This small molecule binds to this protein.
Small molecule (SMILES): CC(=O)N[C@H]1[C@H](O[C@H]2[C@H](O)[C@@H](NC(C)=O)CO[C@@H]2CO)O[C@H](CO)[C@@H](O)[C@@H]1O

Binding-site contacts:
Ligand atom C8 contacts residue PRO467 of chain 1.C at 3.4 Å (hydrophobic).
Ligand atom O7 contacts residue TRP139 of chain 1.C at 3.7 Å.
Ligand atom O5 contacts residue ASN141 of chain 1.C at 2.3 Å (h-bond).
Ligand atom O6 contacts residue PHE468 of chain 1.C at 3.8 Å.
Ligand atom C3 contacts residue PRO467 of chain 1.C at 3.8 Å (hydrophobic).
Ligand atom C8 contacts residue TYR210 of chain 1.C at 4.1 Å (hydrophobic).
Ligand atom O7 contacts residue ASN141 of chain 1.C at 3.6 Å (h-bond).
Ligand atom C8 contacts residue ASN196 of chain 1.C at 4.0 Å.
Ligand atom C8 contacts residue TRP139 of chain 1.C at 3.9 Å (hydrophobic).
Ligand atom C4 contacts residue ASN141 of chain 1.C at 4.2 Å.
Ligand atom C1 contacts residue ASN141 of chain 1.C at 1.4 Å.
Ligand atom N2 contacts residue TYR210 of chain 1.C at 4.2 Å.
Ligand atom N2 contacts residue ASN141 of chain 1.C at 2.9 Å (h-bond).
Ligand atom C5 contacts residue TYR210 of chain 1.C at 3.6 Å (hydrophobic).
Ligand atom C7 contacts residue PHE468 of chain 1.C at 4.3 Å (hydrophobic).
Ligand atom C8 contacts residue PHE468 of chain 1.C at 4.0 Å (hydrophobic).
Ligand atom O3 contacts residue PRO467 of chain 1.C at 3.7 Å.
Ligand atom C7 contacts residue TRP139 of chain 1.C at 4.1 Å (hydrophobic).
Ligand atom O4 contacts residue PHE468 of chain 1.C at 4.3 Å.
Ligand atom O5 contacts residue ARG194 of chain 1.C at 4.3 Å.
Ligand atom N2 contacts residue ARG194 of chain 1.C at 3.4 Å (salt-bridge).
Ligand atom O5 contacts residue TYR210 of chain 1.C at 4.3 Å.
Ligand atom O5 contacts residue PHE468 of chain 1.C at 4.1 Å.
Ligand atom N2 contacts residue ILE212 of chain 1.C at 4.2 Å.
Ligand atom C2 contacts residue PRO467 of chain 1.C at 4.0 Å (hydrophobic).
Ligand atom C8 contacts residue PRO464 of chain 1.C at 3.6 Å (hydrophobic).
Ligand atom C3 contacts residue PHE468 of chain 1.C at 4.3 Å (hydrophobic).
Ligand atom C7 contacts residue PRO467 of chain 1.C at 3.6 Å (hydrophobic).
Ligand atom C2 contacts residue ARG194 of chain 1.C at 3.2 Å.
Ligand atom C7 contacts residue ASN141 of chain 1.C at 3.4 Å.
Ligand atom C3 contacts residue ARG194 of chain 1.C at 4.3 Å.
Ligand atom C2 contacts residue ASN141 of chain 1.C at 2.4 Å.
Ligand atom N2 contacts residue ASN196 of chain 1.C at 4.2 Å.
Ligand atom C3 contacts residue ASN141 of chain 1.C at 3.8 Å.
Ligand atom O3 contacts residue PHE468 of chain 1.C at 3.3 Å.
Ligand atom O4 contacts residue ARG194 of chain 1.C at 3.4 Å (salt-bridge).
Ligand atom N2 contacts residue PRO467 of chain 1.C at 3.0 Å (h-bond).
Ligand atom C1 contacts residue ARG194 of chain 1.C at 3.8 Å.
Ligand atom C6 contacts residue TYR210 of chain 1.C at 3.8 Å (hydrophobic).
Ligand atom C5 contacts residue ASN141 of chain 1.C at 3.6 Å.

Sequence of chain 1.C:
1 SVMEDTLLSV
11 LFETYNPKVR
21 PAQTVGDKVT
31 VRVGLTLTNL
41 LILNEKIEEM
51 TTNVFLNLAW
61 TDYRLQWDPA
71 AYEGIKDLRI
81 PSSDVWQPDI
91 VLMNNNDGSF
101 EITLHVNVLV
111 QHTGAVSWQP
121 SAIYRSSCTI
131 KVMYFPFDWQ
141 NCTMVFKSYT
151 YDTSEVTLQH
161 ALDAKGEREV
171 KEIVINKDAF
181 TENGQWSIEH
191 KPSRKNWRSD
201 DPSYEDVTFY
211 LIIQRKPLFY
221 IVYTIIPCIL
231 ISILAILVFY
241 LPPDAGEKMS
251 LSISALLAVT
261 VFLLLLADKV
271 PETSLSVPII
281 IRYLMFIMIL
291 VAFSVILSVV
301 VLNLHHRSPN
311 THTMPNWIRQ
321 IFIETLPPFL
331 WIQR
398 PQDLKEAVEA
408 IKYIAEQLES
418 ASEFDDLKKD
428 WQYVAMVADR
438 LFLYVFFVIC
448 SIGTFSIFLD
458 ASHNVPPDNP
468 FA